This protein binds this small molecule.
Small molecule (SMILES): N[C@@H](CS)C(=O)O

Sequence of chain 1.A:
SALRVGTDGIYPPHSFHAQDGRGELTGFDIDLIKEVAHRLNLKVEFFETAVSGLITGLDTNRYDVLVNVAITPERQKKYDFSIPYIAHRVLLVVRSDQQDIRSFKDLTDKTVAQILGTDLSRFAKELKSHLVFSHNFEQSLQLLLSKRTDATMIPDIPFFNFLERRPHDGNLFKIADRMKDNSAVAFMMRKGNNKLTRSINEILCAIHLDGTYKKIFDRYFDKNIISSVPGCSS

Binding-site contacts:
Ligand atom O contacts residue ALA77 of chain 1.A at 3.4 Å.
Ligand atom OXT contacts residue ARG82 of chain 1.A at 3.4 Å (salt-bridge).
Ligand atom CA contacts residue ASN75 of chain 1.A at 4.3 Å.
Ligand atom SG contacts residue ASP126 of chain 1.A at 3.4 Å (salt-bridge).
Ligand atom SG contacts residue ARG82 of chain 1.A at 4.0 Å.
Ligand atom CA contacts residue ARG82 of chain 1.A at 4.3 Å.
Ligand atom N contacts residue ALA77 of chain 1.A at 2.9 Å (h-bond).
Ligand atom CB contacts residue CYS1 of chain 1.V at 2.9 Å (hydrophobic).
Ligand atom CA contacts residue ALA77 of chain 1.A at 3.7 Å (hydrophobic).
Ligand atom N contacts residue ASN75 of chain 1.A at 3.9 Å.
Ligand atom N contacts residue ARG82 of chain 1.A at 3.2 Å (salt-bridge).
Ligand atom C contacts residue CYS1 of chain 1.V at 4.0 Å (hydrophobic).
Ligand atom CB contacts residue EDO1 of chain 1.P at 2.6 Å.
Ligand atom CA contacts residue EDO1 of chain 1.P at 3.7 Å.
Ligand atom O contacts residue HIS95 of chain 1.A at 3.0 Å.
Ligand atom CA contacts residue HIS95 of chain 1.A at 4.3 Å.
Ligand atom OXT contacts residue ASP126 of chain 1.A at 4.2 Å.
Ligand atom C contacts residue HIS95 of chain 1.A at 3.9 Å.
Ligand atom SG contacts residue EDO1 of chain 1.P at 3.7 Å.
Ligand atom OXT contacts residue ALA77 of chain 1.A at 3.4 Å.
Ligand atom SG contacts residue LEU127 of chain 1.A at 4.4 Å.
Ligand atom C contacts residue ARG82 of chain 1.A at 4.2 Å.
Ligand atom SG contacts residue CYS1 of chain 1.V at 1.6 Å (h-bond).
Ligand atom C contacts residue ALA77 of chain 1.A at 3.2 Å (hydrophobic).
Ligand atom CA contacts residue CYS1 of chain 1.V at 3.7 Å (hydrophobic).
Ligand atom SG contacts residue THR125 of chain 1.A at 3.7 Å.
Ligand atom N contacts residue VAL76 of chain 1.A at 3.9 Å.
Ligand atom N contacts residue CYS1 of chain 1.V at 3.1 Å.
Ligand atom OXT contacts residue CYS1 of chain 1.V at 3.2 Å (h-bond).